Sequence of chain 1.B:
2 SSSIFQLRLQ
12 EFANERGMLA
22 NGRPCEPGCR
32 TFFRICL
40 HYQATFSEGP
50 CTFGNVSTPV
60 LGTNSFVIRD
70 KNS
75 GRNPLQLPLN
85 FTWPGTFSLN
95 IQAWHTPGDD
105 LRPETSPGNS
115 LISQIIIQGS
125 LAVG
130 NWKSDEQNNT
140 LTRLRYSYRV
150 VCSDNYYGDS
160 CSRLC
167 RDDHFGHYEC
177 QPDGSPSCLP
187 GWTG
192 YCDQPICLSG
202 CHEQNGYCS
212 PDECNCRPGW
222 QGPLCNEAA

Sequence of chain 1.A:
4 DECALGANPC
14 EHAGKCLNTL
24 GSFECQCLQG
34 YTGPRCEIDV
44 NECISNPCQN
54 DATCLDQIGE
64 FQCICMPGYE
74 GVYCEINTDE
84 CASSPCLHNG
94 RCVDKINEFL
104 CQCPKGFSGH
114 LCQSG

Binding-site contacts:
Ligand atom C3 contacts residue TYR41 of chain 1.B at 3.6 Å (hydrophobic).
Ligand atom O3 contacts residue TYR41 of chain 1.B at 3.6 Å.
Ligand atom O3 contacts residue THR56 of chain 1.A at 4.3 Å.
Ligand atom O2 contacts residue THR56 of chain 1.A at 2.7 Å (h-bond).
Ligand atom C5 contacts residue ILE67 of chain 1.A at 4.2 Å (hydrophobic).
Ligand atom O2 contacts residue TYR41 of chain 1.B at 4.2 Å.
Ligand atom C1 contacts residue TYR41 of chain 1.B at 3.9 Å (hydrophobic).
Ligand atom C1 contacts residue HIS40 of chain 1.B at 4.0 Å.
Ligand atom C6 contacts residue THR56 of chain 1.A at 4.2 Å.
Ligand atom C4 contacts residue ASP54 of chain 1.A at 3.6 Å.
Ligand atom O5 contacts residue TYR41 of chain 1.B at 3.7 Å.
Ligand atom C3 contacts residue ASP54 of chain 1.A at 4.2 Å.
Ligand atom O5 contacts residue HIS40 of chain 1.B at 3.2 Å.
Ligand atom C5 contacts residue ASP54 of chain 1.A at 3.5 Å.
Ligand atom C6 contacts residue ILE67 of chain 1.A at 3.7 Å (hydrophobic).
Ligand atom C6 contacts residue ALA55 of chain 1.A at 4.3 Å (hydrophobic).
Ligand atom O2 contacts residue THR90 of chain 1.B at 3.6 Å (h-bond).
Ligand atom O4 contacts residue HIS40 of chain 1.B at 4.4 Å.
Ligand atom C6 contacts residue HIS40 of chain 1.B at 4.1 Å.
Ligand atom C5 contacts residue HIS40 of chain 1.B at 4.2 Å.
Ligand atom O5 contacts residue THR56 of chain 1.A at 2.3 Å (h-bond).
Ligand atom C4 contacts residue THR56 of chain 1.A at 3.5 Å.
Ligand atom C6 contacts residue MET69 of chain 1.A at 3.7 Å (hydrophobic).
Ligand atom C5 contacts residue THR56 of chain 1.A at 2.8 Å.
Ligand atom C5 contacts residue TYR41 of chain 1.B at 4.1 Å (hydrophobic).
Ligand atom C1 contacts residue THR56 of chain 1.A at 1.4 Å.
Ligand atom C6 contacts residue ASP54 of chain 1.A at 3.8 Å.
Ligand atom C3 contacts residue THR56 of chain 1.A at 3.0 Å.
Ligand atom C6 contacts residue CYS68 of chain 1.A at 3.9 Å (hydrophobic).
Ligand atom C5 contacts residue ALA55 of chain 1.A at 4.1 Å (hydrophobic).
Ligand atom C2 contacts residue THR56 of chain 1.A at 2.4 Å.
Ligand atom O4 contacts residue GLN42 of chain 1.B at 3.9 Å.
Ligand atom O5 contacts residue ILE67 of chain 1.A at 4.3 Å.
Ligand atom O4 contacts residue TYR41 of chain 1.B at 2.5 Å (h-bond).
Ligand atom C2 contacts residue TYR41 of chain 1.B at 3.2 Å (hydrophobic).
Ligand atom O4 contacts residue MET69 of chain 1.A at 4.4 Å.
Ligand atom C4 contacts residue TYR41 of chain 1.B at 3.5 Å (hydrophobic).
Ligand atom C4 contacts residue MET69 of chain 1.A at 4.3 Å (hydrophobic).

This small molecule binds to this protein.
Small molecule (SMILES): C[C@@H]1O[C@@H](O)[C@@H](O)[C@H](O)[C@@H]1O